Binding-site contacts:
Ligand atom P contacts residue MG1 of chain 1.NTA at 4.3 Å.
Ligand atom OP2 contacts residue MG1 of chain 1.NTA at 2.9 Å.

The protein below binds the small molecule below.
Small molecule (SMILES): Nc1ccn([C@@H]2O[C@H](CO[P](=O)(O)O[C@H]3[C@@H](O)[C@H](n4ccc(=O)[nH]c4=O)O[C@@H]3CO[P](=O)(O)O[C@H]3[C@@H](O)[C@H](n4ccc(=O)[nH]c4=O)O[C@@H]3CO[P](=O)(O)O[C@H]3[C@@H](O)[C@H](n4cnc5c(N)ncnc54)O[C@@H]3CO[P](=O)(O)O[C@H]3[C@@H](O)[C@H](n4cnc5c(N)ncnc54)O[C@@H]3CO[P](=O)(O)O[C@H]3[C@@H](O)[C@H](n4cnc5c(N)ncnc54)O[C@@H]3CO[P](=O)(O)O[C@H]3[C@@H](O)[C@H](n4cnc5c(N)ncnc54)O[C@@H]3COP(=O)=O)[C@@H](O)[C@H]2O)c(=O)n1